The protein below binds the small molecule below.
Small molecule (SMILES): CC(=O)N[C@@H]1[C@@H](O)[C@H](O)[C@@H](CO)O[C@H]1O

Sequence of chain 1.B:
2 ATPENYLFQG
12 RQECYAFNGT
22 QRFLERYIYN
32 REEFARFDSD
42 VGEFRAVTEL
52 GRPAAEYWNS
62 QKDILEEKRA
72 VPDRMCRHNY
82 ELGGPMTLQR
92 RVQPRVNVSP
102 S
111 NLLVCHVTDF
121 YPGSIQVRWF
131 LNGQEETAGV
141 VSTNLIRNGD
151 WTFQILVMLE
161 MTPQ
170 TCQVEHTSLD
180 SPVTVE

Binding-site contacts:
Ligand atom O7 contacts residue ASN19 of chain 1.B at 3.2 Å (h-bond).
Ligand atom C8 contacts residue ASN19 of chain 1.B at 4.4 Å.
Ligand atom O7 contacts residue PHE18 of chain 1.B at 3.9 Å.
Ligand atom C5 contacts residue ASN19 of chain 1.B at 3.7 Å.
Ligand atom C8 contacts residue PHE18 of chain 1.B at 4.3 Å (hydrophobic).
Ligand atom O5 contacts residue ASN19 of chain 1.B at 2.4 Å (h-bond).
Ligand atom C7 contacts residue ASN19 of chain 1.B at 3.2 Å.
Ligand atom C4 contacts residue ASN19 of chain 1.B at 4.2 Å.
Ligand atom C2 contacts residue ASN19 of chain 1.B at 2.5 Å.
Ligand atom C3 contacts residue ASN19 of chain 1.B at 3.8 Å.
Ligand atom C1 contacts residue ASN19 of chain 1.B at 1.4 Å.
Ligand atom C7 contacts residue PHE18 of chain 1.B at 4.5 Å (hydrophobic).
Ligand atom N2 contacts residue ASN19 of chain 1.B at 2.9 Å (h-bond).